This small molecule binds to this protein.
Small molecule (SMILES): CC(=O)N[C@@H]1[C@@H](O)[C@H](O)[C@@H](CO)O[C@H]1O

Sequence of chain 1.B:
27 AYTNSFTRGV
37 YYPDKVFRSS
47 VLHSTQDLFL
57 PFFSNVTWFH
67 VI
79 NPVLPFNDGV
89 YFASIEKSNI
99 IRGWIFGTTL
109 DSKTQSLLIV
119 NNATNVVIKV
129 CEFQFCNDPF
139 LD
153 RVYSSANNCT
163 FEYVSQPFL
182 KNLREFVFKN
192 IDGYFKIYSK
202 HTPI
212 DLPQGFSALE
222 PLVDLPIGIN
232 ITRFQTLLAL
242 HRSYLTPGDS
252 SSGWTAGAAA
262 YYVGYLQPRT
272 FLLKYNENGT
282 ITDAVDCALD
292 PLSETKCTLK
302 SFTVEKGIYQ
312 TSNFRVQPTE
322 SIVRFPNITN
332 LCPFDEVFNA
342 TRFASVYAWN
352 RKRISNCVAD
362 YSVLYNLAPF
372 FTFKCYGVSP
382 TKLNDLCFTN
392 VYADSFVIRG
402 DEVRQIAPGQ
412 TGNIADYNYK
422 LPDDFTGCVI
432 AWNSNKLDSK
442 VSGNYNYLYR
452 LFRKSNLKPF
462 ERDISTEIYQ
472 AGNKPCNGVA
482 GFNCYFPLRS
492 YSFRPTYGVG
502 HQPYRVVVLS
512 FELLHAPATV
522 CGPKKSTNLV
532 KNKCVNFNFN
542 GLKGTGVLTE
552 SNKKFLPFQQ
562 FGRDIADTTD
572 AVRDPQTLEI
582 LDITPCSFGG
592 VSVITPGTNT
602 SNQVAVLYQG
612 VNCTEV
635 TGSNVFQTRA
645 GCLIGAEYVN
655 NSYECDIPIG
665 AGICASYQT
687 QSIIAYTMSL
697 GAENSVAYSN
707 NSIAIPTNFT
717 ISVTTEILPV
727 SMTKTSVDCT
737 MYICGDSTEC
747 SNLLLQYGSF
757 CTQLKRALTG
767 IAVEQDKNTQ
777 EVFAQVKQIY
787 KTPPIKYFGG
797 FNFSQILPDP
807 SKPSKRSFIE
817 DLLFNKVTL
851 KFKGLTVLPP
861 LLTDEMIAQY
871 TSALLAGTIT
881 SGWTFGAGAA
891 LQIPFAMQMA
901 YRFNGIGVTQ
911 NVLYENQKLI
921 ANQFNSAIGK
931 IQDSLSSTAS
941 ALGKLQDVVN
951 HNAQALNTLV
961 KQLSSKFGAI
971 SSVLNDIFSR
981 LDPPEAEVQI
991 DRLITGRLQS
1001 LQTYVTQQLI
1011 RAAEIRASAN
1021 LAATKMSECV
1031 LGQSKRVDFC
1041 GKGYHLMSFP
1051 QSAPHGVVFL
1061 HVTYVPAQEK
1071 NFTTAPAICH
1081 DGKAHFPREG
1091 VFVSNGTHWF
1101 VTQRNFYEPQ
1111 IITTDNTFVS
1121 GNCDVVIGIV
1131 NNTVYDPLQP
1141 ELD

Binding-site contacts:
Ligand atom O6 contacts residue PRO576 of chain 1.B at 2.5 Å (h-bond).
Ligand atom N2 contacts residue ASN328 of chain 1.B at 2.9 Å (h-bond).
Ligand atom O5 contacts residue PRO576 of chain 1.B at 4.5 Å.
Ligand atom O6 contacts residue LEU579 of chain 1.B at 3.6 Å.
Ligand atom O5 contacts residue ASN328 of chain 1.B at 2.4 Å (h-bond).
Ligand atom O7 contacts residue GLN577 of chain 1.B at 3.6 Å (h-bond).
Ligand atom C2 contacts residue ASN328 of chain 1.B at 2.5 Å.
Ligand atom C3 contacts residue ASN328 of chain 1.B at 3.8 Å.
Ligand atom C4 contacts residue GLN577 of chain 1.B at 3.8 Å.
Ligand atom C6 contacts residue PRO576 of chain 1.B at 3.8 Å (hydrophobic).
Ligand atom C1 contacts residue ASN328 of chain 1.B at 1.4 Å.
Ligand atom O7 contacts residue ASN328 of chain 1.B at 3.1 Å (h-bond).
Ligand atom O6 contacts residue GLN577 of chain 1.B at 3.5 Å (h-bond).
Ligand atom C7 contacts residue ASN328 of chain 1.B at 3.2 Å.
Ligand atom C5 contacts residue ASN328 of chain 1.B at 3.7 Å.
Ligand atom O4 contacts residue GLN577 of chain 1.B at 4.5 Å.
Ligand atom O3 contacts residue GLN577 of chain 1.B at 4.4 Å.
Ligand atom C1 contacts residue GLN577 of chain 1.B at 3.9 Å.
Ligand atom O5 contacts residue GLN577 of chain 1.B at 4.0 Å.
Ligand atom C8 contacts residue ASN328 of chain 1.B at 4.3 Å.
Ligand atom C2 contacts residue GLN577 of chain 1.B at 4.2 Å.
Ligand atom C4 contacts residue ASN328 of chain 1.B at 4.2 Å.